Sequence of chain 29.E:
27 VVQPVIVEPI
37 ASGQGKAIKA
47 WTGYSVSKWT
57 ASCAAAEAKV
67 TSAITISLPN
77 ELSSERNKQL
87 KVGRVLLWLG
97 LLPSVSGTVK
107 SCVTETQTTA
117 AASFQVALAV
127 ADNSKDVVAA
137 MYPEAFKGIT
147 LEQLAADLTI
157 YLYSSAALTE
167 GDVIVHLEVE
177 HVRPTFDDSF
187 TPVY

Sequence of chain 15.F:
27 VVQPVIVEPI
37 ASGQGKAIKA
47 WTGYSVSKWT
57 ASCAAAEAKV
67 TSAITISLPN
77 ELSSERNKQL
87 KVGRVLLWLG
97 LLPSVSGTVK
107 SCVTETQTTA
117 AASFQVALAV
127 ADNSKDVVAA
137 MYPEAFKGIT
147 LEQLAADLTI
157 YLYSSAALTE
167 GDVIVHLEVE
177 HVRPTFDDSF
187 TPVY

Binding-site contacts:
Ligand atom N9 contacts residue GLU140 of chain 29.E at 4.1 Å.
Ligand atom N1 contacts residue TRP47 of chain 29.E at 3.8 Å.
Ligand atom C1' contacts residue LYS143 of chain 29.E at 4.0 Å.
Ligand atom C2' contacts residue GLU140 of chain 29.E at 3.5 Å.
Ligand atom C1' contacts residue TRP47 of chain 29.E at 4.3 Å (hydrophobic).
Ligand atom N7 contacts residue TRP47 of chain 29.E at 4.0 Å.
Ligand atom C8 contacts residue LYS143 of chain 29.E at 2.8 Å.
Ligand atom O4' contacts residue GLU140 of chain 29.E at 4.1 Å.
Ligand atom O4' contacts residue LYS143 of chain 29.E at 4.2 Å.
Ligand atom C2' contacts residue LYS143 of chain 29.E at 4.5 Å.
Ligand atom C8 contacts residue TRP47 of chain 29.E at 4.0 Å (hydrophobic).
Ligand atom N9 contacts residue LYS143 of chain 29.E at 3.8 Å.
Ligand atom N3 contacts residue TRP47 of chain 29.E at 3.9 Å.
Ligand atom C6 contacts residue TRP47 of chain 29.E at 3.9 Å (hydrophobic).
Ligand atom C1' contacts residue GLU140 of chain 29.E at 3.2 Å.
Ligand atom OP1 contacts residue LYS45 of chain 15.F at 4.3 Å.
Ligand atom N6 contacts residue TRP47 of chain 29.E at 4.2 Å.
Ligand atom N7 contacts residue LYS143 of chain 29.E at 3.7 Å.
Ligand atom C8 contacts residue GLU140 of chain 29.E at 4.1 Å.
Ligand atom C5 contacts residue TRP47 of chain 29.E at 4.0 Å (hydrophobic).
Ligand atom N9 contacts residue TRP47 of chain 29.E at 4.0 Å.
Ligand atom C4 contacts residue TRP47 of chain 29.E at 3.9 Å (hydrophobic).
Ligand atom O2' contacts residue GLU140 of chain 29.E at 3.0 Å (salt-bridge).
Ligand atom O4' contacts residue TRP47 of chain 29.E at 4.0 Å.
Ligand atom C2 contacts residue TRP47 of chain 29.E at 3.8 Å (hydrophobic).

This small molecule binds to this protein.
Small molecule (SMILES): Nc1ncnc2c1ncn2[C@@H]1O[C@H](COP(=O)=O)[C@@H](O[P](=O)(O)OC[C@H]2O[C@@H](n3ccc(=O)[nH]c3=O)[C@H](O)[C@@H]2O)[C@H]1O